This protein binds this small molecule.
Small molecule (SMILES): O=C(O)[C@@H]1CCCN1

Sequence of chain 1.C:
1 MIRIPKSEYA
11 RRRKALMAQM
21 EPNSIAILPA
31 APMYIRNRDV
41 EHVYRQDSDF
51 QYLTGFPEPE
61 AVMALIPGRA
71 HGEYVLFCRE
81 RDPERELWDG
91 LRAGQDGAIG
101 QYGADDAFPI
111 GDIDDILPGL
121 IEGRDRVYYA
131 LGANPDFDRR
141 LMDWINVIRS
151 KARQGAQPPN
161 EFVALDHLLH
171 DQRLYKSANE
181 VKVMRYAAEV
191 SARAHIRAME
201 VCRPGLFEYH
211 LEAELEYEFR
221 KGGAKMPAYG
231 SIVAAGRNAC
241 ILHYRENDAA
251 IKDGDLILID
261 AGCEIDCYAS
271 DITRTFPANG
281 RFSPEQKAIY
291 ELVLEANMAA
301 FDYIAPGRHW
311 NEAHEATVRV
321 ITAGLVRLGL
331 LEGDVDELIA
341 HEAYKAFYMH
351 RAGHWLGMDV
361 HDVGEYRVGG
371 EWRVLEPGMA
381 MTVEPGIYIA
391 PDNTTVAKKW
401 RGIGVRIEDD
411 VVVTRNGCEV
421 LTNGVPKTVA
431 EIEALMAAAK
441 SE

Binding-site contacts:
Ligand atom OXT contacts residue GLU384 of chain 1.C at 3.7 Å.
Ligand atom OXT contacts residue ARG351 of chain 1.C at 3.1 Å (salt-bridge).
Ligand atom CA contacts residue HIS350 of chain 1.C at 4.3 Å.
Ligand atom OXT contacts residue HIS354 of chain 1.C at 4.0 Å.
Ligand atom CD contacts residue GLU384 of chain 1.C at 4.2 Å.
Ligand atom C contacts residue GLU384 of chain 1.C at 3.9 Å.
Ligand atom C contacts residue ARG351 of chain 1.C at 4.1 Å.
Ligand atom C contacts residue HIS354 of chain 1.C at 3.9 Å.
Ligand atom CB contacts residue GLU384 of chain 1.C at 3.7 Å.
Ligand atom CG contacts residue ARG406 of chain 1.C at 4.1 Å.
Ligand atom CB contacts residue ARG351 of chain 1.C at 4.3 Å.
Ligand atom O contacts residue HIS361 of chain 1.C at 4.2 Å.
Ligand atom CB contacts residue HIS350 of chain 1.C at 3.1 Å.
Ligand atom OXT contacts residue GLY353 of chain 1.C at 4.0 Å.
Ligand atom O contacts residue HIS354 of chain 1.C at 3.7 Å.
Ligand atom CA contacts residue GLU384 of chain 1.C at 3.1 Å.
Ligand atom N contacts residue GLU384 of chain 1.C at 3.8 Å.
Ligand atom OXT contacts residue HIS350 of chain 1.C at 4.2 Å.
Ligand atom N contacts residue HIS361 of chain 1.C at 4.5 Å.
Ligand atom CG contacts residue GLU384 of chain 1.C at 3.9 Å.
Ligand atom CG contacts residue HIS350 of chain 1.C at 3.9 Å.
Ligand atom CD contacts residue HIS243 of chain 1.C at 4.2 Å.